Binding-site contacts:
Ligand atom O5 contacts residue VAL42 of chain 1.C at 4.0 Å.
Ligand atom C8 contacts residue PRO20 of chain 1.A at 4.3 Å (hydrophobic).
Ligand atom C1 contacts residue CYS41 of chain 1.C at 4.3 Å (hydrophobic).
Ligand atom O5 contacts residue ASN21 of chain 1.A at 2.3 Å (h-bond).
Ligand atom O5 contacts residue ARG43 of chain 1.C at 3.4 Å (salt-bridge).
Ligand atom C1 contacts residue ASN21 of chain 1.A at 1.4 Å.
Ligand atom C5 contacts residue ASN21 of chain 1.A at 3.6 Å.
Ligand atom C7 contacts residue ASN21 of chain 1.A at 3.3 Å.
Ligand atom O6 contacts residue ARG43 of chain 1.C at 2.8 Å (salt-bridge).
Ligand atom C7 contacts residue CYS41 of chain 1.C at 4.0 Å (hydrophobic).
Ligand atom O7 contacts residue ASN21 of chain 1.A at 3.4 Å (h-bond).
Ligand atom C4 contacts residue ASN21 of chain 1.A at 4.2 Å.
Ligand atom N2 contacts residue ASN21 of chain 1.A at 2.9 Å (h-bond).
Ligand atom C3 contacts residue ASN21 of chain 1.A at 3.8 Å.
Ligand atom C1 contacts residue ARG43 of chain 1.C at 4.3 Å.
Ligand atom O7 contacts residue CYS41 of chain 1.C at 3.0 Å (h-bond).
Ligand atom C5 contacts residue ARG43 of chain 1.C at 4.3 Å.
Ligand atom C6 contacts residue ARG43 of chain 1.C at 3.8 Å.
Ligand atom C8 contacts residue ASN21 of chain 1.A at 4.4 Å.
Ligand atom C2 contacts residue VAL42 of chain 1.C at 4.5 Å (hydrophobic).
Ligand atom C2 contacts residue ASN21 of chain 1.A at 2.4 Å.
Ligand atom O6 contacts residue VAL42 of chain 1.C at 3.8 Å.
Ligand atom C2 contacts residue CYS41 of chain 1.C at 4.2 Å (hydrophobic).

Sequence of chain 1.C:
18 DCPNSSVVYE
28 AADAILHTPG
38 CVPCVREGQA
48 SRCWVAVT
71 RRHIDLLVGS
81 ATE

Sequence of chain 1.A:
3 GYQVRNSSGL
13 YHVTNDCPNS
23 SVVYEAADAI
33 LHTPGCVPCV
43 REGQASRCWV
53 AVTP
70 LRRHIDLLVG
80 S

The protein below binds the small molecule below.
Small molecule (SMILES): CC(=O)N[C@@H]1[C@@H](O)[C@H](O)[C@@H](CO)O[C@H]1O